This protein binds this small molecule.
Small molecule (SMILES): CC(=O)N[C@H]1[C@H](O[C@H]2[C@H](O)[C@@H](NC(C)=O)CO[C@@H]2CO)O[C@H](CO)[C@@H](O[C@H]2O[C@H](CO)[C@@H](O)[C@H](O)[C@@H]2O)[C@@H]1O

Sequence of chain 1.B:
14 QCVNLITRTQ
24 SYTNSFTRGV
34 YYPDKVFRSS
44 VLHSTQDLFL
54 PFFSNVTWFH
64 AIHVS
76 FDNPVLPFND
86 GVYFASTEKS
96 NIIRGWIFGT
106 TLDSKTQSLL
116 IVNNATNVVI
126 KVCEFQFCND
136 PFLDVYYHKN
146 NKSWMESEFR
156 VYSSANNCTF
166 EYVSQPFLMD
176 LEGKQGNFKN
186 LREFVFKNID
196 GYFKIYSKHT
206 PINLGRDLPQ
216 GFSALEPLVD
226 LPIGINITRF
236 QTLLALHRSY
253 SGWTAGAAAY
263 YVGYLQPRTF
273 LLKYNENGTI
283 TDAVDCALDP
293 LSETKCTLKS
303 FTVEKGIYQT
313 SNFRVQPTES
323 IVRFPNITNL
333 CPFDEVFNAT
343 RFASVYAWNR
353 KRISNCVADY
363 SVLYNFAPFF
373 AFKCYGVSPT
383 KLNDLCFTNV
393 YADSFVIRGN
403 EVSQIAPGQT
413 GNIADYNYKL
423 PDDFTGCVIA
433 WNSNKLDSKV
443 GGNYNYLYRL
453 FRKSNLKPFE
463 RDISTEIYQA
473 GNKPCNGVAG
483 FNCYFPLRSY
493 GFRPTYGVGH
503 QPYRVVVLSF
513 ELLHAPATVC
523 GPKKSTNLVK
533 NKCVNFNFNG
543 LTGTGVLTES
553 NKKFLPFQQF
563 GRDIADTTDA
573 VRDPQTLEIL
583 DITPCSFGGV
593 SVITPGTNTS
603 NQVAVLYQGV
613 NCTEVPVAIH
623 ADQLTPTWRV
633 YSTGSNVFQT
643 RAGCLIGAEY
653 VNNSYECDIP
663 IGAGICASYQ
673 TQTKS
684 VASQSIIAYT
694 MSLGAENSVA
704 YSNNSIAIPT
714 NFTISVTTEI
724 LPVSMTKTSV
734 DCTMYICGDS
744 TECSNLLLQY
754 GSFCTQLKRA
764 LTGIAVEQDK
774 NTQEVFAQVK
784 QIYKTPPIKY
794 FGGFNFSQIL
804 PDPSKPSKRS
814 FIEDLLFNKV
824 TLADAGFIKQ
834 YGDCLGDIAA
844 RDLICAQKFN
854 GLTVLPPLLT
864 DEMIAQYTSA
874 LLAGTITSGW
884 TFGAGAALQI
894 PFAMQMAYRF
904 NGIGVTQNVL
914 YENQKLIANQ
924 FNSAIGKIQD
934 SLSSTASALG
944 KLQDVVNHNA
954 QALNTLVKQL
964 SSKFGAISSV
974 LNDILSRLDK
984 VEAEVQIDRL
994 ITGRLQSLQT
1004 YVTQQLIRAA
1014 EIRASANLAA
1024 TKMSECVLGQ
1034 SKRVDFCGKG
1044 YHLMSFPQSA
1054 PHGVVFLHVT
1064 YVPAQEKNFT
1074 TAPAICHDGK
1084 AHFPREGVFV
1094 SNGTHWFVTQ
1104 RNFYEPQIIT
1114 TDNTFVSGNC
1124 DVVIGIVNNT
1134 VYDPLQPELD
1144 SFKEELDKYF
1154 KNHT

Sequence of chain 1.A:
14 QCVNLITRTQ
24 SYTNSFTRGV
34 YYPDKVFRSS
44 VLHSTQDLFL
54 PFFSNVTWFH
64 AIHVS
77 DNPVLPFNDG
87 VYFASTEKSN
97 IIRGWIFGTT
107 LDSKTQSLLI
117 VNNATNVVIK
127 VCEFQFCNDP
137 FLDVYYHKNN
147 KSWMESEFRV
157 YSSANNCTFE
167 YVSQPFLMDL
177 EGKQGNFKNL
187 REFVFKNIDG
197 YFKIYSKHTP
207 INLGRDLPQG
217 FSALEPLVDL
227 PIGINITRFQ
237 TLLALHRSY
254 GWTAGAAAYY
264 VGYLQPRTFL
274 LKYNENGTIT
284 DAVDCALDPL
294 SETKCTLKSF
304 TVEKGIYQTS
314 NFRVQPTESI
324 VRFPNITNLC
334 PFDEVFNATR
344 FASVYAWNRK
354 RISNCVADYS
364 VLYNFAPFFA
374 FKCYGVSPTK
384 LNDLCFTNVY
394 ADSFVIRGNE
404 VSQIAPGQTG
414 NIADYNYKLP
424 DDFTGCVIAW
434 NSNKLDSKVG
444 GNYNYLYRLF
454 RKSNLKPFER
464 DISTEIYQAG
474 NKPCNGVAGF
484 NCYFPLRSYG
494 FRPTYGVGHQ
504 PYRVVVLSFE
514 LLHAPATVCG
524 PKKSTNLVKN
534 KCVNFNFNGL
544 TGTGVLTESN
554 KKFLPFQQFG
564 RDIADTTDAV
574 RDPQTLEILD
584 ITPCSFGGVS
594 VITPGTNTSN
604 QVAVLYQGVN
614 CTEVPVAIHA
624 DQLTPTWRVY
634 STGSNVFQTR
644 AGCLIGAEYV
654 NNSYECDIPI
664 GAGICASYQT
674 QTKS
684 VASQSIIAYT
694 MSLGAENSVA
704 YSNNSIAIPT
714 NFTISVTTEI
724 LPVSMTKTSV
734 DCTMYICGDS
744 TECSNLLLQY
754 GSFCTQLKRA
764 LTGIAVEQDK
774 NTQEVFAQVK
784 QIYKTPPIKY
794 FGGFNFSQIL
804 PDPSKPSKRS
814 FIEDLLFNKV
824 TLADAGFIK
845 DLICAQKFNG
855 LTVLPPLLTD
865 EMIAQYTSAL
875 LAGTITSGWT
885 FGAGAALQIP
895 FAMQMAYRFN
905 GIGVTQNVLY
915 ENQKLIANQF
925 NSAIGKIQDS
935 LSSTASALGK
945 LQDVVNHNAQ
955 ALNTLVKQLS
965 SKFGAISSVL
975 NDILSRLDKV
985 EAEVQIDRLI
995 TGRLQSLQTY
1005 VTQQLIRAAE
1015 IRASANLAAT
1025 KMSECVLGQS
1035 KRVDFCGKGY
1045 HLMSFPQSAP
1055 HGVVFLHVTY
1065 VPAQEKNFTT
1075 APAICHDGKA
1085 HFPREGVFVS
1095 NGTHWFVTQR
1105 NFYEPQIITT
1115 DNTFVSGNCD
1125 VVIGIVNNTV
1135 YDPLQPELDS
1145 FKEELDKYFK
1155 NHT

Binding-site contacts:
Ligand atom C4 contacts residue ASN279 of chain 1.B at 4.3 Å.
Ligand atom C5 contacts residue ASN279 of chain 1.B at 3.7 Å.
Ligand atom O5 contacts residue LYS555 of chain 1.A at 4.5 Å.
Ligand atom N2 contacts residue GLU278 of chain 1.B at 3.2 Å (salt-bridge).
Ligand atom C1 contacts residue GLU278 of chain 1.B at 3.6 Å.
Ligand atom C3 contacts residue ASN279 of chain 1.B at 3.9 Å.
Ligand atom O7 contacts residue ASN279 of chain 1.B at 4.4 Å.
Ligand atom C8 contacts residue GLU278 of chain 1.B at 4.2 Å.
Ligand atom C2 contacts residue ASN279 of chain 1.B at 2.6 Å.
Ligand atom C3 contacts residue GLU278 of chain 1.B at 4.4 Å.
Ligand atom O5 contacts residue ASN279 of chain 1.B at 2.4 Å (h-bond).
Ligand atom C7 contacts residue GLU278 of chain 1.B at 4.2 Å.
Ligand atom C1 contacts residue ASN279 of chain 1.B at 1.5 Å.
Ligand atom N2 contacts residue ASN279 of chain 1.B at 3.0 Å (h-bond).
Ligand atom C2 contacts residue GLU278 of chain 1.B at 3.9 Å.
Ligand atom C7 contacts residue ASN279 of chain 1.B at 4.0 Å.